Sequence of chain 1.C:
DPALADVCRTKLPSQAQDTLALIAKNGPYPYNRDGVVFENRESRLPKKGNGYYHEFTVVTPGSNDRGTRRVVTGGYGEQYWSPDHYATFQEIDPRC

A protein and the small-molecule ligand that binds it are described below.
Small molecule (SMILES): OC[C@H]1O[C@@H](O)[C@H](O)[C@@H](O)[C@@H]1O

Binding-site contacts:
Ligand atom C4 contacts residue TYR32 of chain 1.C at 3.8 Å (hydrophobic).
Ligand atom C2 contacts residue ASN33 of chain 1.C at 4.4 Å.
Ligand atom C6 contacts residue ARG34 of chain 1.C at 4.0 Å.
Ligand atom C3 contacts residue ASN33 of chain 1.C at 3.2 Å.
Ligand atom C4 contacts residue ASN33 of chain 1.C at 3.1 Å.
Ligand atom O3 contacts residue PRO31 of chain 1.C at 3.9 Å.
Ligand atom C2 contacts residue TYR32 of chain 1.C at 4.2 Å (hydrophobic).
Ligand atom O5 contacts residue ASN33 of chain 1.C at 3.4 Å.
Ligand atom C3 contacts residue TYR32 of chain 1.C at 3.2 Å (hydrophobic).
Ligand atom C4 contacts residue ARG34 of chain 1.C at 3.7 Å.
Ligand atom C5 contacts residue ARG34 of chain 1.C at 4.5 Å.
Ligand atom C6 contacts residue ASN33 of chain 1.C at 3.8 Å.
Ligand atom O2 contacts residue TYR32 of chain 1.C at 3.9 Å.
Ligand atom O3 contacts residue TYR32 of chain 1.C at 2.9 Å.
Ligand atom O4 contacts residue ARG67 of chain 1.C at 3.7 Å.
Ligand atom O6 contacts residue ASN33 of chain 1.C at 3.0 Å (h-bond).
Ligand atom O4 contacts residue ARG34 of chain 1.C at 3.6 Å.
Ligand atom C5 contacts residue ASN33 of chain 1.C at 3.7 Å.
Ligand atom O4 contacts residue TYR32 of chain 1.C at 3.4 Å.
Ligand atom O3 contacts residue ASN33 of chain 1.C at 2.4 Å (h-bond).
Ligand atom O4 contacts residue ASN33 of chain 1.C at 3.6 Å.
Ligand atom C1 contacts residue ASN33 of chain 1.C at 4.4 Å.
Ligand atom O6 contacts residue ARG34 of chain 1.C at 4.1 Å.